Binding-site contacts:
Ligand atom C16 contacts residue ASP88 of chain 1.C at 3.7 Å.
Ligand atom N17 contacts residue ILE12 of chain 1.C at 3.8 Å.
Ligand atom N11 contacts residue LEU85 of chain 1.C at 3.0 Å (h-bond).
Ligand atom C26 contacts residue ALA33 of chain 1.C at 3.7 Å (hydrophobic).
Ligand atom N02 contacts residue ASP147 of chain 1.C at 3.0 Å (salt-bridge).
Ligand atom C15 contacts residue ASP88 of chain 1.C at 3.3 Å.
Ligand atom C26 contacts residue LEU136 of chain 1.C at 3.5 Å (hydrophobic).
Ligand atom C28 contacts residue PHE82 of chain 1.C at 3.7 Å (hydrophobic).
Ligand atom C28 contacts residue LEU136 of chain 1.C at 3.5 Å (hydrophobic).
Ligand atom C24 contacts residue ILE12 of chain 1.C at 3.1 Å (hydrophobic).
Ligand atom C27 contacts residue LEU136 of chain 1.C at 3.3 Å (hydrophobic).
Ligand atom N29 contacts residue PHE82 of chain 1.C at 3.2 Å.
Ligand atom C12 contacts residue ILE12 of chain 1.C at 3.5 Å (hydrophobic).
Ligand atom C01 contacts residue ASP147 of chain 1.C at 3.1 Å.
Ligand atom N17 contacts residue ASP88 of chain 1.C at 3.6 Å.
Ligand atom C06 contacts residue VAL20 of chain 1.C at 3.8 Å (hydrophobic).
Ligand atom C13 contacts residue HIS86 of chain 1.C at 3.7 Å.
Ligand atom N25 contacts residue PHE84 of chain 1.C at 3.9 Å.
Ligand atom C16 contacts residue ILE12 of chain 1.C at 3.3 Å (hydrophobic).
Ligand atom C28 contacts residue VAL66 of chain 1.C at 3.6 Å (hydrophobic).
Ligand atom C15 contacts residue LYS91 of chain 1.C at 3.6 Å.
Ligand atom C08 contacts residue LEU136 of chain 1.C at 3.6 Å (hydrophobic).
Ligand atom C26 contacts residue GLU83 of chain 1.C at 3.3 Å.
Ligand atom C10 contacts residue LEU85 of chain 1.C at 3.6 Å (hydrophobic).
Ligand atom N11 contacts residue PHE84 of chain 1.C at 3.6 Å.
Ligand atom C26 contacts residue LEU85 of chain 1.C at 3.4 Å (hydrophobic).
Ligand atom C06 contacts residue PHE82 of chain 1.C at 3.6 Å (hydrophobic).
Ligand atom C23 contacts residue GLN133 of chain 1.C at 3.7 Å.
Ligand atom N11 contacts residue ILE12 of chain 1.C at 3.7 Å.
Ligand atom C01 contacts residue ASN134 of chain 1.C at 3.3 Å.
Ligand atom C22 contacts residue ASP88 of chain 1.C at 3.3 Å.
Ligand atom C27 contacts residue ALA33 of chain 1.C at 3.8 Å (hydrophobic).
Ligand atom C18 contacts residue ILE12 of chain 1.C at 3.6 Å (hydrophobic).
Ligand atom C23 contacts residue ASP88 of chain 1.C at 3.3 Å.
Ligand atom N21 contacts residue GLN133 of chain 1.C at 3.9 Å.
Ligand atom C19 contacts residue ILE12 of chain 1.C at 3.6 Å (hydrophobic).
Ligand atom N25 contacts residue LEU85 of chain 1.C at 3.0 Å (h-bond).
Ligand atom N29 contacts residue VAL66 of chain 1.C at 3.1 Å.
Ligand atom C22 contacts residue GLN133 of chain 1.C at 3.0 Å.
Ligand atom C20 contacts residue LYS91 of chain 1.C at 3.7 Å.

This protein binds this small molecule.
Small molecule (SMILES): CNc1nc(C)c(-c2nc(Nc3cccc(N4CCCNCC4)c3)ncc2C#N)s1

Sequence of chain 1.C:
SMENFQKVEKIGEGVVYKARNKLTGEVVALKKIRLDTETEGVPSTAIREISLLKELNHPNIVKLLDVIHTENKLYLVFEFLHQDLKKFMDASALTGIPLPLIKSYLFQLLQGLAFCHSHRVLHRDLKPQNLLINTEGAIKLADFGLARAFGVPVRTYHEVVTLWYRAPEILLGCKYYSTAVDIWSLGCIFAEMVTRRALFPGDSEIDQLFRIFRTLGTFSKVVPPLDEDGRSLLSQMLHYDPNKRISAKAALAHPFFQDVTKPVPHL